Sequence of chain 6.A:
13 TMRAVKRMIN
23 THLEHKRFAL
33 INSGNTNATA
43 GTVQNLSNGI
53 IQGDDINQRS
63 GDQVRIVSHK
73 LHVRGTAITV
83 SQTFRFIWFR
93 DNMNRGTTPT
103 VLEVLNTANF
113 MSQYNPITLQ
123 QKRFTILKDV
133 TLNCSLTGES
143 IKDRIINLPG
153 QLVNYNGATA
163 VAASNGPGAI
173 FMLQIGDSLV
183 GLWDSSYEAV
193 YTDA

A small-molecule ligand and the protein it binds are described below.
Small molecule (SMILES): O=c1ccn([C@@H]2O[C@H](CO[P](=O)(O)O[C@H]3[C@@H](O)[C@H](n4ccc(=O)[nH]c4=O)O[C@@H]3CO[P](=O)(O)O[C@H]3[C@@H](O)[C@H](n4ccc(=O)[nH]c4=O)O[C@@H]3CO[P](=O)(O)O[C@H]3[C@@H](O)[C@H](n4ccc(=O)[nH]c4=O)O[C@@H]3COP(=O)=O)[C@@H](O)[C@H]2O)c(=O)[nH]1

Binding-site contacts:
Ligand atom O5' contacts residue ARG19 of chain 6.A at 2.1 Å (salt-bridge).
Ligand atom N3 contacts residue A1 of chain 6.B at 2.7 Å (h-bond).
Ligand atom N1 contacts residue ARG19 of chain 6.A at 3.9 Å.
Ligand atom C4' contacts residue ARG15 of chain 6.A at 3.3 Å.
Ligand atom C4 contacts residue ARG19 of chain 6.A at 3.9 Å.
Ligand atom C6 contacts residue ARG19 of chain 6.A at 2.7 Å.
Ligand atom OP2 contacts residue ARG19 of chain 6.A at 2.1 Å (salt-bridge).
Ligand atom C1' contacts residue ARG19 of chain 6.A at 4.3 Å.
Ligand atom O2 contacts residue A3 of chain 6.B at 3.2 Å.
Ligand atom N3 contacts residue A3 of chain 6.B at 2.8 Å (h-bond).
Ligand atom O2 contacts residue A2 of chain 6.B at 3.7 Å.
Ligand atom C4 contacts residue A1 of chain 6.B at 3.4 Å.
Ligand atom O4 contacts residue A1 of chain 6.B at 3.0 Å (h-bond).
Ligand atom C5' contacts residue ARG15 of chain 6.A at 2.5 Å.
Ligand atom N3 contacts residue A2 of chain 6.B at 3.7 Å.
Ligand atom OP2 contacts residue ARG15 of chain 6.A at 2.5 Å.
Ligand atom C4 contacts residue A3 of chain 6.B at 3.6 Å.
Ligand atom N1 contacts residue A3 of chain 6.B at 4.3 Å.
Ligand atom O3' contacts residue ARG15 of chain 6.A at 3.1 Å (salt-bridge).
Ligand atom C2 contacts residue A1 of chain 6.B at 3.1 Å.
Ligand atom C3' contacts residue ARG15 of chain 6.A at 3.8 Å.
Ligand atom C5 contacts residue ARG19 of chain 6.A at 2.9 Å.
Ligand atom C2 contacts residue A2 of chain 6.B at 3.9 Å.
Ligand atom C2 contacts residue A3 of chain 6.B at 3.5 Å.
Ligand atom O2 contacts residue A1 of chain 6.B at 2.7 Å (h-bond).
Ligand atom P contacts residue ARG15 of chain 6.A at 3.1 Å.
Ligand atom C2' contacts residue ARG19 of chain 6.A at 3.6 Å.
Ligand atom OP1 contacts residue MET14 of chain 6.A at 3.8 Å.
Ligand atom O4' contacts residue ARG19 of chain 6.A at 3.9 Å.
Ligand atom OP2 contacts residue ALA16 of chain 6.A at 4.1 Å.
Ligand atom C5' contacts residue ARG19 of chain 6.A at 3.2 Å.
Ligand atom OP1 contacts residue LYS18 of chain 6.A at 3.7 Å.
Ligand atom O3' contacts residue ARG19 of chain 6.A at 3.6 Å (salt-bridge).
Ligand atom C4' contacts residue ARG19 of chain 6.A at 3.7 Å.
Ligand atom P contacts residue ARG19 of chain 6.A at 2.8 Å.
Ligand atom C3' contacts residue ARG19 of chain 6.A at 3.4 Å.
Ligand atom O4 contacts residue A3 of chain 6.B at 2.8 Å (h-bond).
Ligand atom O5' contacts residue ARG15 of chain 6.A at 3.6 Å.
Ligand atom OP1 contacts residue ARG19 of chain 6.A at 4.1 Å.
Ligand atom OP1 contacts residue ARG15 of chain 6.A at 2.5 Å.